Sequence of chain 1.B:
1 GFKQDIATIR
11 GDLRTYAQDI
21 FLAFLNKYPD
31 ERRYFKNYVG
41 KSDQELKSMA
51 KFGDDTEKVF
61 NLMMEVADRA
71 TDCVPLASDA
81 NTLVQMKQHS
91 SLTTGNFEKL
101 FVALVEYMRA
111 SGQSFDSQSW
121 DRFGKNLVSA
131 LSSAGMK

Binding-site contacts:
Ligand atom C3 contacts residue PHE21 of chain 1.B at 3.4 Å (hydrophobic).
Ligand atom C2 contacts residue ASP55 of chain 1.B at 4.2 Å.
Ligand atom BR4 contacts residue LEU100 of chain 1.B at 3.6 Å.
Ligand atom C2 contacts residue VAL59 of chain 1.B at 3.8 Å (hydrophobic).
Ligand atom O1 contacts residue HEM1 of chain 1.F at 3.8 Å.
Ligand atom C6 contacts residue PHE35 of chain 1.B at 3.3 Å (hydrophobic).
Ligand atom O1 contacts residue THR56 of chain 1.B at 3.0 Å (h-bond).
Ligand atom BR4 contacts residue HEM1 of chain 1.F at 4.0 Å.
Ligand atom C3 contacts residue PHE60 of chain 1.B at 4.2 Å (hydrophobic).
Ligand atom O1 contacts residue PHE52 of chain 1.B at 4.1 Å.
Ligand atom C5 contacts residue PHE35 of chain 1.B at 3.4 Å (hydrophobic).
Ligand atom C5 contacts residue VAL59 of chain 1.B at 3.6 Å (hydrophobic).
Ligand atom BR4 contacts residue PHE21 of chain 1.B at 3.8 Å.
Ligand atom C6 contacts residue PHE21 of chain 1.B at 3.6 Å (hydrophobic).
Ligand atom O1 contacts residue TYR38 of chain 1.B at 3.5 Å (h-bond).
Ligand atom BR4 contacts residue VAL59 of chain 1.B at 3.7 Å.
Ligand atom C3 contacts residue VAL59 of chain 1.B at 3.6 Å (hydrophobic).
Ligand atom C1 contacts residue THR56 of chain 1.B at 3.4 Å.
Ligand atom O1 contacts residue VAL59 of chain 1.B at 4.5 Å.
Ligand atom C1 contacts residue TYR38 of chain 1.B at 4.4 Å (hydrophobic).
Ligand atom C2 contacts residue PHE21 of chain 1.B at 3.4 Å (hydrophobic).
Ligand atom O1 contacts residue PHE21 of chain 1.B at 4.0 Å.
Ligand atom C6 contacts residue HEM1 of chain 1.F at 3.8 Å.
Ligand atom C1 contacts residue ASP55 of chain 1.B at 4.0 Å.
Ligand atom C5 contacts residue HEM1 of chain 1.F at 4.3 Å.
Ligand atom C4 contacts residue VAL59 of chain 1.B at 3.6 Å (hydrophobic).
Ligand atom C6 contacts residue VAL59 of chain 1.B at 3.7 Å (hydrophobic).
Ligand atom C4 contacts residue PHE21 of chain 1.B at 3.4 Å (hydrophobic).
Ligand atom C1 contacts residue VAL59 of chain 1.B at 3.8 Å (hydrophobic).
Ligand atom C2 contacts residue THR56 of chain 1.B at 2.9 Å.
Ligand atom C1 contacts residue HEM1 of chain 1.F at 4.3 Å.
Ligand atom O1 contacts residue ASP55 of chain 1.B at 3.2 Å.
Ligand atom C5 contacts residue PHE21 of chain 1.B at 3.6 Å (hydrophobic).
Ligand atom C3 contacts residue THR56 of chain 1.B at 3.6 Å.
Ligand atom C1 contacts residue PHE21 of chain 1.B at 3.5 Å (hydrophobic).

The protein below binds the small molecule below.
Small molecule (SMILES): Oc1ccc(Br)cc1